The protein below binds the small molecule below.
Small molecule (SMILES): CC(=O)N[C@@H]1[C@@H](O)[C@H](O)[C@@H](CO)O[C@H]1O

Binding-site contacts:
Ligand atom C5 contacts residue THR615 of chain 1.B at 4.2 Å.
Ligand atom C2 contacts residue ASN613 of chain 1.B at 2.5 Å.
Ligand atom C3 contacts residue ASN613 of chain 1.B at 3.9 Å.
Ligand atom C8 contacts residue ASN613 of chain 1.B at 3.5 Å.
Ligand atom O5 contacts residue THR615 of chain 1.B at 3.1 Å (h-bond).
Ligand atom C8 contacts residue GLN641 of chain 1.B at 4.3 Å.
Ligand atom C6 contacts residue THR615 of chain 1.B at 3.8 Å.
Ligand atom O5 contacts residue ASN613 of chain 1.B at 2.4 Å (h-bond).
Ligand atom N2 contacts residue ASN613 of chain 1.B at 3.0 Å (h-bond).
Ligand atom C7 contacts residue ASN613 of chain 1.B at 3.8 Å.
Ligand atom C5 contacts residue ASN613 of chain 1.B at 3.7 Å.
Ligand atom C4 contacts residue ASN613 of chain 1.B at 4.2 Å.
Ligand atom O6 contacts residue THR615 of chain 1.B at 3.5 Å (h-bond).
Ligand atom C1 contacts residue ASN613 of chain 1.B at 1.4 Å.
Ligand atom C1 contacts residue THR615 of chain 1.B at 3.8 Å.

Sequence of chain 1.B:
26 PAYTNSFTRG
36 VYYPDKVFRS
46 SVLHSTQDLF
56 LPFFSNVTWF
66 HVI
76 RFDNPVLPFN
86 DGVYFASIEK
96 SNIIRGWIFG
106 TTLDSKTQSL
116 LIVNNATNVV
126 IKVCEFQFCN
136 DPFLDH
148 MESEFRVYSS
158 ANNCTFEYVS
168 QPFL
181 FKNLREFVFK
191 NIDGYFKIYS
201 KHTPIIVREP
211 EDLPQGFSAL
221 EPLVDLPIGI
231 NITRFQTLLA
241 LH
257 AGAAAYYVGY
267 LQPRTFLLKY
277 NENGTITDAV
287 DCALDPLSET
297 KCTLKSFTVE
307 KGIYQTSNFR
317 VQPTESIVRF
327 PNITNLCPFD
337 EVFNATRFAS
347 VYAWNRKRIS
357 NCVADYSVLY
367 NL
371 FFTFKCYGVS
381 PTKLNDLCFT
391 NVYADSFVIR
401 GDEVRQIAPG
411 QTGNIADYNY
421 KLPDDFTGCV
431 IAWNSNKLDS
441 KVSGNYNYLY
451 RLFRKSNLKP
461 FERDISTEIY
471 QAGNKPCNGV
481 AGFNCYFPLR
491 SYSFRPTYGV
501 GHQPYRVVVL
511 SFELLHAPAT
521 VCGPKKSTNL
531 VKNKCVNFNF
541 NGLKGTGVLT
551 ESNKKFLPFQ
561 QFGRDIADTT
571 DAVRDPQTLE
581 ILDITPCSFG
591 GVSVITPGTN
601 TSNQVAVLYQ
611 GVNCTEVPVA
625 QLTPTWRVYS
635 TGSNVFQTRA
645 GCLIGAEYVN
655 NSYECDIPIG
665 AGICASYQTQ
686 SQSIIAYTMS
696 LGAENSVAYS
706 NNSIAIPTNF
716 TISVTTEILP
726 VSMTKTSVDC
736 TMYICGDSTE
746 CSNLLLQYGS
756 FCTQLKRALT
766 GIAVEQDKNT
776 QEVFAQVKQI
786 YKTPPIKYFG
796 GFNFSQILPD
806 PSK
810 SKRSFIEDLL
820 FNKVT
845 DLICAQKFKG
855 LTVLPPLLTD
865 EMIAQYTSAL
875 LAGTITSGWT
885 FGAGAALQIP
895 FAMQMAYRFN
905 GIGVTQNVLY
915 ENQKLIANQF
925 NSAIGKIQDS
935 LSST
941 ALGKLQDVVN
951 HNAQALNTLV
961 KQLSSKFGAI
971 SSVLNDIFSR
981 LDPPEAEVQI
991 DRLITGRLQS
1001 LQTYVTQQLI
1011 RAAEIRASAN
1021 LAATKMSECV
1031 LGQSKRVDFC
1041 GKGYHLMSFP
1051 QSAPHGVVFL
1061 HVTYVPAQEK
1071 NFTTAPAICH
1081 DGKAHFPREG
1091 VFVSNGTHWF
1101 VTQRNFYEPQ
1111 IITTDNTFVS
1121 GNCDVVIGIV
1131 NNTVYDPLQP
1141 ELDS